The small molecule below binds the protein below.
Small molecule (SMILES): CCCC(N)=O

Sequence of chain 1.A:
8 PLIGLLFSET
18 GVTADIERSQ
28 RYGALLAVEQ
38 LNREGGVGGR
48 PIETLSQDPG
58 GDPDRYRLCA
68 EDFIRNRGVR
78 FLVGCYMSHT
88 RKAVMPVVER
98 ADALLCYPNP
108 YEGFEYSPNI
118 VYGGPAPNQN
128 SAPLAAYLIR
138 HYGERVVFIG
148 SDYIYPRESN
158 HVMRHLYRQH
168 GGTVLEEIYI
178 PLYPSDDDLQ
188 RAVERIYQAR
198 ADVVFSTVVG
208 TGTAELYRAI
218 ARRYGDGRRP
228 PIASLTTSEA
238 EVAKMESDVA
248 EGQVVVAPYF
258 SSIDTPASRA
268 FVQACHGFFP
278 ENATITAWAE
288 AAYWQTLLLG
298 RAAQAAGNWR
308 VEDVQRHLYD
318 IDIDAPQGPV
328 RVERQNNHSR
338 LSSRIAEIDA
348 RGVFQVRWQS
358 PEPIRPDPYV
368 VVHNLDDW

Binding-site contacts:
Ligand atom CA contacts residue PRO107 of chain 1.A at 3.8 Å (hydrophobic).
Ligand atom NA contacts residue TYR83 of chain 1.A at 3.8 Å.
Ligand atom CA contacts residue SER85 of chain 1.A at 3.9 Å.
Ligand atom OA contacts residue TYR83 of chain 1.A at 3.5 Å (h-bond).
Ligand atom OA contacts residue TYR152 of chain 1.A at 3.3 Å.
Ligand atom C2 contacts residue ASN106 of chain 1.A at 3.8 Å.
Ligand atom C2 contacts residue TYR83 of chain 1.A at 3.2 Å (hydrophobic).
Ligand atom C1 contacts residue TYR152 of chain 1.A at 3.2 Å (hydrophobic).
Ligand atom C3 contacts residue PRO107 of chain 1.A at 4.1 Å (hydrophobic).
Ligand atom C3 contacts residue THR233 of chain 1.A at 4.0 Å.
Ligand atom CA contacts residue TYR150 of chain 1.A at 3.4 Å (hydrophobic).
Ligand atom NA contacts residue GLU109 of chain 1.A at 3.9 Å.
Ligand atom NA contacts residue TYR104 of chain 1.A at 2.9 Å (h-bond).
Ligand atom C3 contacts residue TYR150 of chain 1.A at 4.4 Å (hydrophobic).
Ligand atom CA contacts residue TYR152 of chain 1.A at 3.0 Å (hydrophobic).
Ligand atom C1 contacts residue THR233 of chain 1.A at 3.4 Å.
Ligand atom C2 contacts residue MET84 of chain 1.A at 4.2 Å (hydrophobic).
Ligand atom OA contacts residue TYR150 of chain 1.A at 2.9 Å (h-bond).
Ligand atom C1 contacts residue PRO107 of chain 1.A at 3.2 Å (hydrophobic).
Ligand atom C2 contacts residue PRO107 of chain 1.A at 3.7 Å (hydrophobic).
Ligand atom NA contacts residue SER85 of chain 1.A at 2.9 Å (h-bond).
Ligand atom OA contacts residue SER85 of chain 1.A at 2.7 Å (h-bond).
Ligand atom NA contacts residue TYR152 of chain 1.A at 3.4 Å.
Ligand atom CA contacts residue TYR83 of chain 1.A at 4.0 Å (hydrophobic).
Ligand atom OA contacts residue MET84 of chain 1.A at 2.9 Å.
Ligand atom C3 contacts residue TYR83 of chain 1.A at 3.0 Å (hydrophobic).
Ligand atom C2 contacts residue TYR104 of chain 1.A at 4.2 Å (hydrophobic).
Ligand atom C1 contacts residue TYR150 of chain 1.A at 4.4 Å (hydrophobic).
Ligand atom CA contacts residue TYR104 of chain 1.A at 4.2 Å (hydrophobic).
Ligand atom OA contacts residue TYR104 of chain 1.A at 4.2 Å.
Ligand atom C3 contacts residue MET84 of chain 1.A at 4.4 Å (hydrophobic).
Ligand atom CA contacts residue MET84 of chain 1.A at 4.1 Å (hydrophobic).
Ligand atom NA contacts residue ARG88 of chain 1.A at 4.4 Å.
Ligand atom NA contacts residue TYR108 of chain 1.A at 3.2 Å.
Ligand atom NA contacts residue PRO107 of chain 1.A at 2.8 Å (h-bond).